Sequence of chain 1.R:
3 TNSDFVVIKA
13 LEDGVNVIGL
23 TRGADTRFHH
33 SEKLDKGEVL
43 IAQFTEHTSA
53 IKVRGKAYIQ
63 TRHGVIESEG

Binding-site contacts:
Ligand atom N1 contacts residue GLU34 of chain 1.R at 2.8 Å (salt-bridge).
Ligand atom N1 contacts residue SER33 of chain 1.R at 3.9 Å.
Ligand atom O2' contacts residue ARG29 of chain 1.S at 3.7 Å.
Ligand atom N9 contacts residue PHE30 of chain 1.S at 4.2 Å.
Ligand atom N6 contacts residue LYS35 of chain 1.R at 2.8 Å (salt-bridge).
Ligand atom C8 contacts residue PHE30 of chain 1.S at 3.9 Å (hydrophobic).
Ligand atom O6 contacts residue LYS54 of chain 1.S at 3.1 Å (salt-bridge).
Ligand atom N1 contacts residue LYS35 of chain 1.R at 3.0 Å (salt-bridge).
Ligand atom C2 contacts residue GLU34 of chain 1.R at 3.4 Å.
Ligand atom C4 contacts residue PHE30 of chain 1.S at 3.6 Å (hydrophobic).
Ligand atom C6 contacts residue PHE30 of chain 1.S at 3.2 Å (hydrophobic).
Ligand atom C2 contacts residue GLU34 of chain 1.R at 3.5 Å.
Ligand atom C6 contacts residue GLU34 of chain 1.R at 3.6 Å.
Ligand atom C2 contacts residue PHE30 of chain 1.S at 3.4 Å (hydrophobic).
Ligand atom N6 contacts residue GLU34 of chain 1.R at 3.9 Å.
Ligand atom N1 contacts residue GLU34 of chain 1.R at 3.5 Å.
Ligand atom N2 contacts residue GLU34 of chain 1.R at 2.7 Å (salt-bridge).
Ligand atom N3 contacts residue PHE30 of chain 1.S at 3.6 Å.
Ligand atom O6 contacts residue GLU34 of chain 1.R at 3.5 Å (salt-bridge).
Ligand atom N2 contacts residue HIS32 of chain 1.R at 3.8 Å.
Ligand atom N2 contacts residue THR28 of chain 1.S at 3.4 Å (h-bond).
Ligand atom N7 contacts residue PHE30 of chain 1.S at 3.6 Å.
Ligand atom C6 contacts residue ARG56 of chain 1.S at 4.0 Å.
Ligand atom C5 contacts residue PHE30 of chain 1.S at 3.3 Å (hydrophobic).
Ligand atom N1 contacts residue PHE30 of chain 1.S at 3.4 Å.
Ligand atom C2 contacts residue LYS35 of chain 1.R at 3.8 Å.
Ligand atom N2 contacts residue PHE30 of chain 1.S at 4.1 Å.
Ligand atom N3 contacts residue ARG29 of chain 1.S at 4.1 Å.
Ligand atom O6 contacts residue ARG56 of chain 1.S at 3.0 Å (salt-bridge).
Ligand atom C2 contacts residue SER33 of chain 1.R at 3.3 Å.
Ligand atom C6 contacts residue GLU34 of chain 1.R at 3.9 Å.
Ligand atom N3 contacts residue THR28 of chain 1.S at 4.0 Å.
Ligand atom C2' contacts residue PHE30 of chain 1.S at 4.0 Å (hydrophobic).
Ligand atom C6 contacts residue LYS35 of chain 1.R at 3.8 Å.
Ligand atom O6 contacts residue PHE30 of chain 1.S at 3.6 Å.
Ligand atom C1' contacts residue PHE30 of chain 1.S at 4.1 Å (hydrophobic).
Ligand atom C2 contacts residue HIS32 of chain 1.R at 4.1 Å.
Ligand atom C6 contacts residue LYS54 of chain 1.S at 4.0 Å.
Ligand atom O2' contacts residue PHE30 of chain 1.S at 3.1 Å (h-bond).
Ligand atom N6 contacts residue LYS54 of chain 1.S at 3.5 Å (salt-bridge).

Sequence of chain 1.S:
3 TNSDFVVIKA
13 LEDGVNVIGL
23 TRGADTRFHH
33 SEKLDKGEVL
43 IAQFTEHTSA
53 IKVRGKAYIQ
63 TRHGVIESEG

This protein binds this small molecule.
Small molecule (SMILES): Nc1nc(=O)c2ncn([C@@H]3O[C@H](CO[P](=O)(O)O[C@H]4[C@@H](O)[C@H](n5cnc6c(N)ncnc65)O[C@@H]4COP(=O)=O)[C@@H](OP(=O)=O)[C@H]3O)c2[nH]1